Sequence of chain 1.A:
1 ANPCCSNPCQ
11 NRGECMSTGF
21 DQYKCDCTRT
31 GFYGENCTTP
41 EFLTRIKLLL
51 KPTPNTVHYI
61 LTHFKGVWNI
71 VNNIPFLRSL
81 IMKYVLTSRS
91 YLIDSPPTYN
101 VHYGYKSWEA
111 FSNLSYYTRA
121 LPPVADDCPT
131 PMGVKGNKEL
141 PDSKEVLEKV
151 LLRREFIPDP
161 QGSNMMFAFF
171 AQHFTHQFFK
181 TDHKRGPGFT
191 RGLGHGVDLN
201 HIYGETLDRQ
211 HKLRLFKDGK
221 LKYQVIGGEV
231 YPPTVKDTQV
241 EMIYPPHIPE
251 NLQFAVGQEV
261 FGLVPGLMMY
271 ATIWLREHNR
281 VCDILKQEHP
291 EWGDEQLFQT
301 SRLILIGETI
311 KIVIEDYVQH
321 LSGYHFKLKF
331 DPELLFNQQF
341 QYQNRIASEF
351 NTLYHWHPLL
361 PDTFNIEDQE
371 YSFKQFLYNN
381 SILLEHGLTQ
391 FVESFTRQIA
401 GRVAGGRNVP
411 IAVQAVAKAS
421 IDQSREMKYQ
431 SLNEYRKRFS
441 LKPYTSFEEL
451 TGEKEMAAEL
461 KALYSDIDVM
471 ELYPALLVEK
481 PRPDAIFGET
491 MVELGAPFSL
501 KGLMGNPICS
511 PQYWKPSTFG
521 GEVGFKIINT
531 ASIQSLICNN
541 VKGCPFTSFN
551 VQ

Binding-site contacts:
Ligand atom OBW contacts residue SER499 of chain 1.A at 2.9 Å (h-bond).
Ligand atom CBR contacts residue SER499 of chain 1.A at 3.6 Å.
Ligand atom CBU contacts residue MET491 of chain 1.A at 3.6 Å (hydrophobic).
Ligand atom CAC contacts residue TYR84 of chain 1.A at 2.0 Å (hydrophobic).
Ligand atom CBN contacts residue ALA496 of chain 1.A at 3.6 Å (hydrophobic).
Ligand atom CCL contacts residue VAL318 of chain 1.A at 3.6 Å (hydrophobic).
Ligand atom CCN contacts residue HIS58 of chain 1.A at 3.6 Å.
Ligand atom CAB contacts residue TYR84 of chain 1.A at 3.2 Å (hydrophobic).
Ligand atom CL contacts residue TRP356 of chain 1.A at 3.4 Å.
Ligand atom CBG contacts residue SER322 of chain 1.A at 3.5 Å.
Ligand atom OCM contacts residue LEU321 of chain 1.A at 3.4 Å (h-bond).
Ligand atom CCD contacts residue ARG89 of chain 1.A at 3.7 Å.
Ligand atom CCN contacts residue SER322 of chain 1.A at 3.3 Å.
Ligand atom OAW contacts residue TYR84 of chain 1.A at 3.5 Å.
Ligand atom OBW contacts residue VAL318 of chain 1.A at 3.4 Å.
Ligand atom CAQ contacts residue LYS51 of chain 1.A at 3.1 Å.
Ligand atom CAE contacts residue TYR84 of chain 1.A at 2.9 Å (hydrophobic).
Ligand atom CBV contacts residue GLY495 of chain 1.A at 3.5 Å.
Ligand atom CCL contacts residue LEU500 of chain 1.A at 3.6 Å (hydrophobic).
Ligand atom CCE contacts residue SER88 of chain 1.A at 3.4 Å.
Ligand atom OCM contacts residue SER322 of chain 1.A at 3.4 Å.
Ligand atom NCB contacts residue TYR324 of chain 1.A at 2.8 Å (h-bond).
Ligand atom NAA contacts residue TYR84 of chain 1.A at 3.4 Å (h-bond).
Ligand atom CBU contacts residue GLY495 of chain 1.A at 3.3 Å.
Ligand atom CBU contacts residue ALA496 of chain 1.A at 3.4 Å (hydrophobic).
Ligand atom OAU contacts residue LYS51 of chain 1.A at 2.6 Å.
Ligand atom OAH contacts residue TYR84 of chain 1.A at 2.2 Å (h-bond).
Ligand atom CBN contacts residue VAL318 of chain 1.A at 3.4 Å (hydrophobic).
Ligand atom CAR contacts residue LYS51 of chain 1.A at 3.1 Å.
Ligand atom CBL contacts residue SER322 of chain 1.A at 3.6 Å.
Ligand atom NAA contacts residue SER88 of chain 1.A at 3.3 Å (h-bond).
Ligand atom CBV contacts residue ALA496 of chain 1.A at 3.2 Å (hydrophobic).
Ligand atom NCB contacts residue ARG89 of chain 1.A at 3.5 Å (salt-bridge).
Ligand atom CCD contacts residue TYR324 of chain 1.A at 3.4 Å (hydrophobic).
Ligand atom OCA contacts residue ALA496 of chain 1.A at 3.3 Å.
Ligand atom CBX contacts residue TYR324 of chain 1.A at 3.6 Å (hydrophobic).
Ligand atom OCA contacts residue ARG89 of chain 1.A at 3.3 Å (salt-bridge).
Ligand atom CCC contacts residue ARG89 of chain 1.A at 2.7 Å.
Ligand atom CAD contacts residue TYR84 of chain 1.A at 3.0 Å (hydrophobic).
Ligand atom CAV contacts residue TYR84 of chain 1.A at 2.8 Å (hydrophobic).

The protein below binds the small molecule below.
Small molecule (SMILES): COc1ccc2c(c1)c(CC(=O)NCCCCNC(=O)CCC(=O)O[C@@H]1c3cc4c(cc3[C@H](c3cc(OC)c(OC)c(OC)c3)[C@@H]3C(=O)OC[C@H]31)OCO4)c(C)n2C(=O)c1ccc(Cl)cc1